The protein below binds the small molecule below.
Small molecule (SMILES): CC(C)C[C@H](NC(=O)OCc1ccccc1)C(=O)N[C@@H](Cc1ccc(O)cc1)[C@H](C)O

Sequence of chain 1.K:
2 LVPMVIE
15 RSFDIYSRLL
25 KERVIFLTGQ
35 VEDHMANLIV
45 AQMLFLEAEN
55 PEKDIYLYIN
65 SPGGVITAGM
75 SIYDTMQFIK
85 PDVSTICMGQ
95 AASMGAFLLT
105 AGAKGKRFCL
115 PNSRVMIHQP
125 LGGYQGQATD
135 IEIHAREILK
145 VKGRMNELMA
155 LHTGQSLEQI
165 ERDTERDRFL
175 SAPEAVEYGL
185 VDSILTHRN

Binding-site contacts:
Ligand atom C20 contacts residue HIS122 of chain 1.K at 3.6 Å.
Ligand atom C15 contacts residue HIS122 of chain 1.K at 3.5 Å.
Ligand atom O4 contacts residue GLY68 of chain 1.K at 3.1 Å (h-bond).
Ligand atom C9 contacts residue GLY68 of chain 1.K at 3.3 Å.
Ligand atom C5 contacts residue ILE142 of chain 1.K at 3.8 Å (hydrophobic).
Ligand atom O4 contacts residue MET98 of chain 1.K at 3.1 Å (h-bond).
Ligand atom O1 contacts residue LEU125 of chain 1.K at 3.3 Å (h-bond).
Ligand atom N2 contacts residue GLY68 of chain 1.K at 3.0 Å (h-bond).
Ligand atom C24 contacts residue LEU125 of chain 1.K at 3.8 Å (hydrophobic).
Ligand atom N1 contacts residue LEU125 of chain 1.K at 2.9 Å (h-bond).
Ligand atom O2 contacts residue ILE70 of chain 1.K at 2.9 Å (h-bond).
Ligand atom C5 contacts residue GLU141 of chain 1.K at 3.7 Å.
Ligand atom C16 contacts residue MET98 of chain 1.K at 3.5 Å (hydrophobic).
Ligand atom C15 contacts residue SER97 of chain 1.K at 2.2 Å.
Ligand atom C23 contacts residue HIS122 of chain 1.K at 3.5 Å.
Ligand atom C17 contacts residue ILE70 of chain 1.K at 3.8 Å (hydrophobic).
Ligand atom C24 contacts residue SER97 of chain 1.K at 2.5 Å.
Ligand atom N2 contacts residue SER97 of chain 1.K at 3.5 Å (h-bond).
Ligand atom C19 contacts residue SER97 of chain 1.K at 3.7 Å.
Ligand atom C18 contacts residue SER97 of chain 1.K at 3.1 Å.
Ligand atom C16 contacts residue HIS122 of chain 1.K at 2.7 Å.
Ligand atom O3 contacts residue LEU125 of chain 1.K at 3.0 Å (h-bond).
Ligand atom C21 contacts residue MET149 of chain 1.K at 3.7 Å (hydrophobic).
Ligand atom C6 contacts residue ILE142 of chain 1.K at 3.6 Å (hydrophobic).
Ligand atom C22 contacts residue PRO124 of chain 1.K at 3.5 Å (hydrophobic).
Ligand atom C1 contacts residue LEU125 of chain 1.K at 3.6 Å (hydrophobic).
Ligand atom O2 contacts residue VAL69 of chain 1.K at 3.6 Å.
Ligand atom C17 contacts residue MET98 of chain 1.K at 3.6 Å (hydrophobic).
Ligand atom C24 contacts residue HIS122 of chain 1.K at 1.8 Å.
Ligand atom C17 contacts residue SER97 of chain 1.K at 2.7 Å.
Ligand atom O5 contacts residue MET149 of chain 1.K at 3.1 Å.
Ligand atom C20 contacts residue PRO124 of chain 1.K at 3.7 Å (hydrophobic).
Ligand atom C16 contacts residue SER97 of chain 1.K at 1.3 Å.
Ligand atom C22 contacts residue HIS122 of chain 1.K at 3.2 Å.
Ligand atom O4 contacts residue SER97 of chain 1.K at 2.3 Å (h-bond).
Ligand atom C23 contacts residue MET149 of chain 1.K at 3.6 Å (hydrophobic).
Ligand atom O4 contacts residue GLY67 of chain 1.K at 3.3 Å.
Ligand atom C14 contacts residue VAL69 of chain 1.K at 3.8 Å (hydrophobic).
Ligand atom C10 contacts residue GLY68 of chain 1.K at 3.6 Å.
Ligand atom O3 contacts residue PRO124 of chain 1.K at 3.2 Å.